This protein binds this small molecule.
Small molecule (SMILES): O=S(=O)(O)CC(O)CNC1CCCCC1

Sequence of chain 1.A:
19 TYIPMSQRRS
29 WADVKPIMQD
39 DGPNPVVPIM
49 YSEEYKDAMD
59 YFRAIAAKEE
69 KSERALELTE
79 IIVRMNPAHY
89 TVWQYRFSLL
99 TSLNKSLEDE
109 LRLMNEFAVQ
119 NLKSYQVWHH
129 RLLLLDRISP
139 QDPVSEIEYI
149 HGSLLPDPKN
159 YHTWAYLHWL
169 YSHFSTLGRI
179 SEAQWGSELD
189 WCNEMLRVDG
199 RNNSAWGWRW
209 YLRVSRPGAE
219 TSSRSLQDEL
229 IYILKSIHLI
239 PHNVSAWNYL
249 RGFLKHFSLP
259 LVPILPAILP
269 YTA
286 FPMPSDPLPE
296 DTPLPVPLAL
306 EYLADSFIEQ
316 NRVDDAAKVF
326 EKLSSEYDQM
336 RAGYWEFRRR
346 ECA

Sequence of chain 1.B:
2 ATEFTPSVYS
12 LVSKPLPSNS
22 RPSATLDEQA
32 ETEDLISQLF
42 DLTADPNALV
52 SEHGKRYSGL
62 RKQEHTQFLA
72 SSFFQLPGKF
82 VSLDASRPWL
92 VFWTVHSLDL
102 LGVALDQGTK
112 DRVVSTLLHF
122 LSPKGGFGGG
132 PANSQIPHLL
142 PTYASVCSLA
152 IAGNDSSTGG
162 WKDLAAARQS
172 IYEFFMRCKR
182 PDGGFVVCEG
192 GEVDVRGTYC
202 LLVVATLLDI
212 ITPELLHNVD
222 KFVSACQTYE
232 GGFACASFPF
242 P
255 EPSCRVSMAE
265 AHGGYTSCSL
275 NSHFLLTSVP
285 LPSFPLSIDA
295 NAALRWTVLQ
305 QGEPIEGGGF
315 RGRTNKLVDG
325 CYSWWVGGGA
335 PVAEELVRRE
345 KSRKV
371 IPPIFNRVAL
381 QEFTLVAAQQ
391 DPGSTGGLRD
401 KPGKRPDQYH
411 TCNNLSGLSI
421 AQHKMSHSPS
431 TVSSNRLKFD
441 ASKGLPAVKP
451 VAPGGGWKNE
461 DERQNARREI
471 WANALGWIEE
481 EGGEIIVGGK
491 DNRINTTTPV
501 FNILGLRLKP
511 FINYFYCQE

Binding-site contacts:
Ligand atom CAH contacts residue ALA65 of chain 1.A at 4.3 Å (hydrophobic).
Ligand atom CAE contacts residue SER135 of chain 1.B at 3.9 Å.
Ligand atom CAN contacts residue ASN134 of chain 1.B at 4.3 Å.
Ligand atom CAE contacts residue GLC1 of chain 1.C at 4.2 Å.
Ligand atom CAG contacts residue ASN134 of chain 1.B at 4.1 Å.
Ligand atom CAG contacts residue SER135 of chain 1.B at 3.5 Å.
Ligand atom OAD contacts residue PRO124 of chain 1.B at 3.1 Å.
Ligand atom CAH contacts residue ASN134 of chain 1.B at 4.2 Å.
Ligand atom OAB contacts residue GLC1 of chain 1.C at 4.3 Å.
Ligand atom CAI contacts residue ILE137 of chain 1.B at 4.0 Å (hydrophobic).
Ligand atom CAF contacts residue ARG61 of chain 1.A at 4.2 Å.
Ligand atom CAE contacts residue ALA64 of chain 1.A at 3.8 Å (hydrophobic).
Ligand atom CAF contacts residue ALA65 of chain 1.A at 4.3 Å (hydrophobic).
Ligand atom CAN contacts residue GLC1 of chain 1.C at 3.8 Å.
Ligand atom OAD contacts residue SER123 of chain 1.B at 3.9 Å.
Ligand atom CAI contacts residue ALA133 of chain 1.B at 3.5 Å (hydrophobic).
Ligand atom CAH contacts residue ALA64 of chain 1.A at 4.3 Å (hydrophobic).
Ligand atom CAE contacts residue ASN134 of chain 1.B at 4.0 Å.
Ligand atom CAJ contacts residue ALA133 of chain 1.B at 3.4 Å (hydrophobic).
Ligand atom CAJ contacts residue GLC1 of chain 1.C at 3.8 Å.
Ligand atom CAG contacts residue ALA133 of chain 1.B at 3.9 Å (hydrophobic).
Ligand atom OAD contacts residue LYS125 of chain 1.B at 3.2 Å (salt-bridge).
Ligand atom CAI contacts residue GLN136 of chain 1.B at 4.0 Å.
Ligand atom CAN contacts residue ALA133 of chain 1.B at 3.4 Å (hydrophobic).
Ligand atom NAL contacts residue GLC1 of chain 1.C at 2.8 Å (h-bond).
Ligand atom CAH contacts residue GLC1 of chain 1.C at 4.2 Å.
Ligand atom CAG contacts residue GLN136 of chain 1.B at 3.5 Å.
Ligand atom CAG contacts residue THR89 of chain 1.A at 4.2 Å.
Ligand atom OAA contacts residue LYS125 of chain 1.B at 3.3 Å.
Ligand atom SAO contacts residue LYS125 of chain 1.B at 3.6 Å.
Ligand atom CAI contacts residue GLC1 of chain 1.C at 3.9 Å.
Ligand atom CAE contacts residue PHE60 of chain 1.A at 4.1 Å (hydrophobic).
Ligand atom CAG contacts residue ILE137 of chain 1.B at 4.2 Å (hydrophobic).
Ligand atom CAF contacts residue ASN134 of chain 1.B at 3.4 Å.
Ligand atom CAM contacts residue GLC1 of chain 1.C at 4.0 Å.
Ligand atom CAF contacts residue ALA64 of chain 1.A at 3.7 Å (hydrophobic).
Ligand atom NAL contacts residue ALA133 of chain 1.B at 3.9 Å.
Ligand atom OAB contacts residue LYS125 of chain 1.B at 3.4 Å.
Ligand atom OAB contacts residue SER123 of chain 1.B at 4.2 Å.
Ligand atom OAC contacts residue GLC1 of chain 1.C at 3.6 Å (h-bond).